The small molecule below binds the protein below.
Small molecule (SMILES): COC1CCC(n2c([C@@H]3CCCC(=O)N3c3cc(C(F)(F)F)cc(C(F)(F)F)c3)nc3cc(-c4c(C)noc4C)ccc32)CC1

Binding-site contacts:
Ligand atom C07 contacts residue LEU39 of chain 1.A at 3.6 Å (hydrophobic).
Ligand atom F42 contacts residue PRO29 of chain 1.A at 3.0 Å.
Ligand atom C02 contacts residue ARG92 of chain 1.A at 3.7 Å.
Ligand atom C19 contacts residue PHE30 of chain 1.A at 3.9 Å (hydrophobic).
Ligand atom C20 contacts residue LEU39 of chain 1.A at 3.9 Å (hydrophobic).
Ligand atom C19 contacts residue VAL93 of chain 1.A at 3.8 Å (hydrophobic).
Ligand atom F37 contacts residue LEU28 of chain 1.A at 3.5 Å.
Ligand atom C45 contacts residue ARG92 of chain 1.A at 3.5 Å.
Ligand atom O16 contacts residue TYR44 of chain 1.A at 3.9 Å.
Ligand atom C27 contacts residue GLN32 of chain 1.A at 3.6 Å.
Ligand atom N22 contacts residue LEU39 of chain 1.A at 3.8 Å.
Ligand atom C20 contacts residue ILE41 of chain 1.A at 3.5 Å (hydrophobic).
Ligand atom C09 contacts residue LEU39 of chain 1.A at 3.8 Å (hydrophobic).
Ligand atom C12 contacts residue PRO29 of chain 1.A at 3.4 Å (hydrophobic).
Ligand atom F44 contacts residue ARG92 of chain 1.A at 3.1 Å.
Ligand atom C21 contacts residue VAL93 of chain 1.A at 3.9 Å (hydrophobic).
Ligand atom N17 contacts residue VAL34 of chain 1.A at 3.7 Å.
Ligand atom F42 contacts residue PHE96 of chain 1.A at 3.5 Å.
Ligand atom N17 contacts residue VAL93 of chain 1.A at 3.7 Å.
Ligand atom F43 contacts residue VAL93 of chain 1.A at 3.7 Å.
Ligand atom O01 contacts residue ARG92 of chain 1.A at 2.8 Å (salt-bridge).
Ligand atom F36 contacts residue LEU28 of chain 1.A at 3.2 Å.
Ligand atom C05 contacts residue LEU39 of chain 1.A at 3.5 Å (hydrophobic).
Ligand atom N17 contacts residue ASN87 of chain 1.A at 3.2 Å (h-bond).
Ligand atom C18 contacts residue VAL93 of chain 1.A at 3.6 Å (hydrophobic).
Ligand atom C15 contacts residue ASN87 of chain 1.A at 3.6 Å.
Ligand atom N08 contacts residue LEU39 of chain 1.A at 3.6 Å.
Ligand atom C24 contacts residue LEU38 of chain 1.A at 3.7 Å (hydrophobic).
Ligand atom C20 contacts residue ASN87 of chain 1.A at 3.7 Å.
Ligand atom C14 contacts residue VAL34 of chain 1.A at 3.9 Å (hydrophobic).
Ligand atom C21 contacts residue LEU39 of chain 1.A at 3.8 Å (hydrophobic).
Ligand atom F43 contacts residue ARG92 of chain 1.A at 3.2 Å.
Ligand atom C11 contacts residue PRO29 of chain 1.A at 3.6 Å (hydrophobic).
Ligand atom C18 contacts residue VAL34 of chain 1.A at 3.6 Å (hydrophobic).
Ligand atom F44 contacts residue PHE96 of chain 1.A at 3.3 Å.
Ligand atom C19 contacts residue PRO29 of chain 1.A at 3.4 Å (hydrophobic).
Ligand atom C40 contacts residue ARG92 of chain 1.A at 3.6 Å.
Ligand atom C25 contacts residue LEU38 of chain 1.A at 3.8 Å (hydrophobic).
Ligand atom O16 contacts residue ASN87 of chain 1.A at 3.0 Å (h-bond).
Ligand atom C41 contacts residue ARG92 of chain 1.A at 3.6 Å.

Sequence of chain 1.A:
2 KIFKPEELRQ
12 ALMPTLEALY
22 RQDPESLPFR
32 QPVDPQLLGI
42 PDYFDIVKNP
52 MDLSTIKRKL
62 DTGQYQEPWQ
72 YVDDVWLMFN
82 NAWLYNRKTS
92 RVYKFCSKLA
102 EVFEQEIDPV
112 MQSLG